This small molecule binds to this protein.
Small molecule (SMILES): CC(=O)N[C@H]1[C@H](O[C@H]2[C@H](O)[C@@H](NC(C)=O)CO[C@@H]2CO)O[C@H](CO)[C@@H](O)[C@@H]1O

Sequence of chain 1.B:
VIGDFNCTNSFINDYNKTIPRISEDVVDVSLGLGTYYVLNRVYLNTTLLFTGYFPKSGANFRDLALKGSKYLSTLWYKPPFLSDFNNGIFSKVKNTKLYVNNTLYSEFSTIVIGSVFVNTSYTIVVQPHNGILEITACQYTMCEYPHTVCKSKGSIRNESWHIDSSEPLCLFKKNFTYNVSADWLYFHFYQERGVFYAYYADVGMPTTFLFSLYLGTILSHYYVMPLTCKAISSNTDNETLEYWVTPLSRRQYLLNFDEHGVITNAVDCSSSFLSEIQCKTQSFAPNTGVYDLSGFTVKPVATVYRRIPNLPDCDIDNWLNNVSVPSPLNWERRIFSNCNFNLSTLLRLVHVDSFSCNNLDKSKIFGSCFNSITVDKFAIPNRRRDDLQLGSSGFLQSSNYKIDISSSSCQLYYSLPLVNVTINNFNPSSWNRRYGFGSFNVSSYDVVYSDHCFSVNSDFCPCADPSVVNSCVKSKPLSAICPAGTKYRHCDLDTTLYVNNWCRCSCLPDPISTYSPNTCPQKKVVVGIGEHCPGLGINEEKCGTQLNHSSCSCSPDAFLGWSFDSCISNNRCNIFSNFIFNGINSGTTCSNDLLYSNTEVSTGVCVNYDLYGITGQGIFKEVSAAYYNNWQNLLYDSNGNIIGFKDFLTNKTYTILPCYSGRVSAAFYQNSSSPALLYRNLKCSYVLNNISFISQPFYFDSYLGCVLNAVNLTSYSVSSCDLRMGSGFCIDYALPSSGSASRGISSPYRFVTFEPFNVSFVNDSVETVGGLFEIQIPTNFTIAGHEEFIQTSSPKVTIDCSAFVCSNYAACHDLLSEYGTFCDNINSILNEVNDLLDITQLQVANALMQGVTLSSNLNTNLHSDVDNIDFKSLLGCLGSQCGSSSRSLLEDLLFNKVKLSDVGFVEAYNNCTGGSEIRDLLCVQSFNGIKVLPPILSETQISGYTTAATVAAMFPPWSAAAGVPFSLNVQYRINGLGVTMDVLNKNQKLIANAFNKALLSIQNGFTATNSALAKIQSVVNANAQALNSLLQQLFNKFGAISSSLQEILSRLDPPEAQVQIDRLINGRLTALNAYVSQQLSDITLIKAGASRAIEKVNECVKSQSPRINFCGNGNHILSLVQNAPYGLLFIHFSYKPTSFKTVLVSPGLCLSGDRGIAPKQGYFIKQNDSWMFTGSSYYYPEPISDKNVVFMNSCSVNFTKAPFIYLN

Binding-site contacts:
Ligand atom C7 contacts residue ASN188 of chain 1.B at 3.8 Å.
Ligand atom C2 contacts residue ASN188 of chain 1.B at 2.7 Å.
Ligand atom O5 contacts residue GLU147 of chain 1.B at 4.3 Å.
Ligand atom C1 contacts residue ASN188 of chain 1.B at 1.5 Å.
Ligand atom C5 contacts residue ASN188 of chain 1.B at 3.6 Å.
Ligand atom O6 contacts residue ILE145 of chain 1.B at 4.4 Å.
Ligand atom N2 contacts residue ASN188 of chain 1.B at 3.2 Å (h-bond).
Ligand atom C8 contacts residue HIS142 of chain 1.B at 3.8 Å.
Ligand atom C8 contacts residue ASN188 of chain 1.B at 4.4 Å.
Ligand atom C5 contacts residue GLU147 of chain 1.B at 4.4 Å.
Ligand atom C4 contacts residue ASN188 of chain 1.B at 4.3 Å.
Ligand atom C1 contacts residue GLU147 of chain 1.B at 3.8 Å.
Ligand atom O5 contacts residue ASN188 of chain 1.B at 2.3 Å (h-bond).
Ligand atom C6 contacts residue HIS142 of chain 1.B at 4.0 Å.
Ligand atom C8 contacts residue LYS186 of chain 1.B at 4.1 Å.
Ligand atom C3 contacts residue ASN188 of chain 1.B at 4.0 Å.
Ligand atom C5 contacts residue HIS142 of chain 1.B at 4.4 Å.
Ligand atom O5 contacts residue ILE145 of chain 1.B at 4.3 Å.
Ligand atom O7 contacts residue ASN188 of chain 1.B at 3.9 Å.